Sequence of chain 1.B:
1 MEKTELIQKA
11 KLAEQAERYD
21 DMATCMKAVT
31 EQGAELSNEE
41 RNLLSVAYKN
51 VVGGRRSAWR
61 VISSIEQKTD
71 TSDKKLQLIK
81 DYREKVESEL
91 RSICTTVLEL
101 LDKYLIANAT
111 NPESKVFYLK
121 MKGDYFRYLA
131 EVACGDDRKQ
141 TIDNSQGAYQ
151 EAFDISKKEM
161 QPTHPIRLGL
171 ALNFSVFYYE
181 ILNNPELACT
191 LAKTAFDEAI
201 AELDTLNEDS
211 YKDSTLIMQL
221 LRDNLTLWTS

A protein and the small-molecule ligand that binds it are described below.
Small molecule (SMILES): CSCC[C@H](NC(=O)[C@H](COP(=O)(O)O)NC(=O)[C@H](CO)NC(=O)[C@H](CO)NC(=O)[C@@H](N)CCCNC(N)=[NH2+])C(=O)N[C@@H](C)C=O

Binding-site contacts:
Ligand atom CE contacts residue LEU172 of chain 1.B at 3.5 Å (hydrophobic).
Ligand atom CA contacts residue GLU180 of chain 1.B at 3.8 Å.
Ligand atom N contacts residue GLU180 of chain 1.B at 3.4 Å (salt-bridge).
Ligand atom OG contacts residue TRP228 of chain 1.B at 2.8 Å (h-bond).
Ligand atom N contacts residue LEU172 of chain 1.B at 3.6 Å.
Ligand atom OG contacts residue GLU180 of chain 1.B at 3.3 Å (salt-bridge).
Ligand atom OG contacts residue ASN224 of chain 1.B at 3.8 Å.
Ligand atom C contacts residue LEU227 of chain 1.B at 3.8 Å (hydrophobic).
Ligand atom P contacts residue TYR128 of chain 1.B at 3.7 Å.
Ligand atom C contacts residue ASN173 of chain 1.B at 3.6 Å.
Ligand atom P contacts residue ARG56 of chain 1.B at 3.5 Å.
Ligand atom C contacts residue ASN224 of chain 1.B at 3.6 Å.
Ligand atom CA contacts residue ASN173 of chain 1.B at 3.5 Å.
Ligand atom CB contacts residue ASN173 of chain 1.B at 3.5 Å.
Ligand atom CA contacts residue ASN173 of chain 1.B at 3.8 Å.
Ligand atom O3P contacts residue ARG56 of chain 1.B at 2.6 Å (salt-bridge).
Ligand atom O contacts residue ASN224 of chain 1.B at 2.7 Å (h-bond).
Ligand atom O contacts residue LEU227 of chain 1.B at 3.4 Å.
Ligand atom O2P contacts residue ARG127 of chain 1.B at 2.7 Å (salt-bridge).
Ligand atom O3P contacts residue TYR128 of chain 1.B at 3.8 Å.
Ligand atom CE contacts residue LEU220 of chain 1.B at 3.7 Å (hydrophobic).
Ligand atom CA contacts residue ASN224 of chain 1.B at 3.6 Å.
Ligand atom O contacts residue VAL176 of chain 1.B at 3.6 Å.
Ligand atom CB contacts residue TRP228 of chain 1.B at 3.8 Å (hydrophobic).
Ligand atom NH1 contacts residue ARG60 of chain 1.B at 2.9 Å (salt-bridge).
Ligand atom N contacts residue ASN224 of chain 1.B at 2.7 Å (h-bond).
Ligand atom CB contacts residue ASN173 of chain 1.B at 3.6 Å.
Ligand atom NH2 contacts residue ARG60 of chain 1.B at 2.9 Å (salt-bridge).
Ligand atom O2P contacts residue ARG56 of chain 1.B at 3.0 Å (salt-bridge).
Ligand atom OG contacts residue TYR179 of chain 1.B at 3.4 Å.
Ligand atom N contacts residue ASN173 of chain 1.B at 2.9 Å (h-bond).
Ligand atom O1P contacts residue ARG127 of chain 1.B at 3.0 Å (salt-bridge).
Ligand atom O contacts residue LEU172 of chain 1.B at 3.5 Å.
Ligand atom CB contacts residue GLU180 of chain 1.B at 3.2 Å.
Ligand atom CE contacts residue ILE217 of chain 1.B at 3.5 Å (hydrophobic).
Ligand atom CZ contacts residue ARG60 of chain 1.B at 3.3 Å.
Ligand atom O3P contacts residue LYS49 of chain 1.B at 3.3 Å.
Ligand atom CB contacts residue ASN224 of chain 1.B at 3.5 Å.
Ligand atom C contacts residue LEU172 of chain 1.B at 3.6 Å (hydrophobic).
Ligand atom O1P contacts residue TYR128 of chain 1.B at 2.5 Å (h-bond).